Binding-site contacts:
Ligand atom O6 contacts residue CYS413 of chain 1.G at 4.2 Å.
Ligand atom C8 contacts residue ASN346 of chain 1.G at 4.2 Å.
Ligand atom C5 contacts residue GLU181 of chain 1.G at 4.0 Å.
Ligand atom C5 contacts residue ASN232 of chain 1.G at 3.7 Å.
Ligand atom N2 contacts residue SER415 of chain 1.G at 3.0 Å (h-bond).
Ligand atom O6 contacts residue NAG1 of chain 1.BB at 3.4 Å.
Ligand atom O5 contacts residue ASN232 of chain 1.G at 2.4 Å (h-bond).
Ligand atom O3 contacts residue SER415 of chain 1.G at 4.3 Å.
Ligand atom C3 contacts residue ASN232 of chain 1.G at 3.8 Å.
Ligand atom O6 contacts residue GLU181 of chain 1.G at 4.2 Å.
Ligand atom O6 contacts residue GLY348 of chain 1.G at 3.7 Å.
Ligand atom C1 contacts residue SER415 of chain 1.G at 4.0 Å.
Ligand atom C1 contacts residue ASN232 of chain 1.G at 1.4 Å.
Ligand atom C2 contacts residue GLU181 of chain 1.G at 4.3 Å.
Ligand atom O7 contacts residue ASN232 of chain 1.G at 3.8 Å.
Ligand atom C4 contacts residue ASN232 of chain 1.G at 4.2 Å.
Ligand atom O5 contacts residue NAG1 of chain 1.BB at 3.8 Å.
Ligand atom C5 contacts residue VAL414 of chain 1.G at 3.8 Å (hydrophobic).
Ligand atom C7 contacts residue SER415 of chain 1.G at 4.0 Å.
Ligand atom C7 contacts residue ASN232 of chain 1.G at 3.6 Å.
Ligand atom C4 contacts residue VAL414 of chain 1.G at 4.2 Å (hydrophobic).
Ligand atom C1 contacts residue NAG1 of chain 1.BB at 4.3 Å.
Ligand atom O7 contacts residue PRO182 of chain 1.G at 3.8 Å.
Ligand atom O4 contacts residue VAL414 of chain 1.G at 4.1 Å.
Ligand atom O4 contacts residue GLU181 of chain 1.G at 4.1 Å.
Ligand atom C8 contacts residue LEU231 of chain 1.G at 3.7 Å (hydrophobic).
Ligand atom O7 contacts residue VAL224 of chain 1.G at 4.4 Å.
Ligand atom O3 contacts residue CYS413 of chain 1.G at 4.2 Å.
Ligand atom C3 contacts residue SER415 of chain 1.G at 3.8 Å.
Ligand atom C1 contacts residue VAL414 of chain 1.G at 4.4 Å (hydrophobic).
Ligand atom C3 contacts residue VAL414 of chain 1.G at 4.0 Å (hydrophobic).
Ligand atom C7 contacts residue VAL224 of chain 1.G at 4.4 Å (hydrophobic).
Ligand atom C2 contacts residue ASN232 of chain 1.G at 2.5 Å.
Ligand atom N2 contacts residue ASN232 of chain 1.G at 2.9 Å (h-bond).
Ligand atom C6 contacts residue GLU181 of chain 1.G at 3.1 Å.
Ligand atom C8 contacts residue SER415 of chain 1.G at 4.0 Å.
Ligand atom C8 contacts residue VAL224 of chain 1.G at 4.0 Å (hydrophobic).
Ligand atom C2 contacts residue SER415 of chain 1.G at 3.8 Å.
Ligand atom O6 contacts residue GLU181 of chain 1.G at 3.8 Å.

A protein and the small-molecule ligand that binds it are described below.
Small molecule (SMILES): CC(=O)N[C@H]1[C@H](O[C@H]2[C@H](O)[C@@H](NC(C)=O)CO[C@@H]2CO)O[C@H](CO)[C@@H](O[C@@H]2O[C@H](CO)[C@@H](O)[C@H](O[C@H]3O[C@H](CO)[C@@H](O)[C@H](O)[C@@H]3O)[C@@H]2O)[C@@H]1O

Sequence of chain 1.G:
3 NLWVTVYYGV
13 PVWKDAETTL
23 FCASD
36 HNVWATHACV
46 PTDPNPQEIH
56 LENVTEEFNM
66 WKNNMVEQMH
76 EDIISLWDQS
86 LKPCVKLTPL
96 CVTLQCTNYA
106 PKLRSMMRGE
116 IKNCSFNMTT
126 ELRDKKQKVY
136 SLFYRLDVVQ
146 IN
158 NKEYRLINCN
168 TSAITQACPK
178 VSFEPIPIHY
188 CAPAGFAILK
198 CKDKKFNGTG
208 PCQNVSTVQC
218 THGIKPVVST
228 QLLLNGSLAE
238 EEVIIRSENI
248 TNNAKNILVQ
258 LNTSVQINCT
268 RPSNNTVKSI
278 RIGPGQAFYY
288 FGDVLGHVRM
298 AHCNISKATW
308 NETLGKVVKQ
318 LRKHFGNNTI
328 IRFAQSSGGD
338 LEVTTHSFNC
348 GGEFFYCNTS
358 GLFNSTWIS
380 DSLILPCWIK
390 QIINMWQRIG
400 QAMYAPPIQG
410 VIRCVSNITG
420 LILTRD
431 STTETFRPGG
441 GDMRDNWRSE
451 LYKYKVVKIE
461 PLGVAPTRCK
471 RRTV